Binding-site contacts:
Ligand atom C45 contacts residue HIS76 of chain 1.A at 3.4 Å.
Ligand atom C50 contacts residue ASP100 of chain 1.A at 3.5 Å.
Ligand atom C42 contacts residue ARG142 of chain 1.A at 3.6 Å.
Ligand atom O27 contacts residue SER157 of chain 1.A at 3.4 Å (h-bond).
Ligand atom C26 contacts residue SER158 of chain 1.A at 3.5 Å.
Ligand atom O31 contacts residue PHE62 of chain 1.A at 3.3 Å.
Ligand atom O27 contacts residue SER158 of chain 1.A at 3.4 Å (h-bond).
Ligand atom O31 contacts residue GLY156 of chain 1.A at 3.2 Å.
Ligand atom O38 contacts residue ALA176 of chain 1.A at 3.5 Å (h-bond).
Ligand atom O27 contacts residue LEU154 of chain 1.A at 3.5 Å (h-bond).
Ligand atom N35 contacts residue ALA176 of chain 1.A at 2.9 Å (h-bond).
Ligand atom N28 contacts residue HIS76 of chain 1.A at 3.0 Å (h-bond).
Ligand atom C20 contacts residue ALA176 of chain 1.A at 3.7 Å (hydrophobic).
Ligand atom C34 contacts residue GLN60 of chain 1.A at 3.4 Å.
Ligand atom C14 contacts residue ARG174 of chain 1.A at 3.7 Å.
Ligand atom O30 contacts residue GLY156 of chain 1.A at 2.9 Å (h-bond).
Ligand atom C07 contacts residue PHE173 of chain 1.A at 3.4 Å (hydrophobic).
Ligand atom C07 contacts residue ARG174 of chain 1.A at 3.6 Å.
Ligand atom S29 contacts residue SER158 of chain 1.A at 3.5 Å (h-bond).
Ligand atom C33 contacts residue SER158 of chain 1.A at 3.7 Å.
Ligand atom C50 contacts residue VAL97 of chain 1.A at 3.5 Å (hydrophobic).
Ligand atom N28 contacts residue SER158 of chain 1.A at 3.3 Å (h-bond).
Ligand atom N52 contacts residue ASP100 of chain 1.A at 3.5 Å (salt-bridge).
Ligand atom C05 contacts residue LEU154 of chain 1.A at 3.5 Å (hydrophobic).
Ligand atom C48 contacts residue SO41 of chain 1.J at 3.2 Å.
Ligand atom C44 contacts residue HIS76 of chain 1.A at 3.6 Å.
Ligand atom C53 contacts residue HIS76 of chain 1.A at 3.6 Å.
Ligand atom O27 contacts residue GLY156 of chain 1.A at 2.9 Å (h-bond).
Ligand atom C53 contacts residue GLN60 of chain 1.A at 3.4 Å.
Ligand atom N23 contacts residue ARG174 of chain 1.A at 2.9 Å (salt-bridge).
Ligand atom O17 contacts residue ALA176 of chain 1.A at 2.9 Å (h-bond).
Ligand atom C13 contacts residue HIS76 of chain 1.A at 3.4 Å.
Ligand atom C33 contacts residue HIS76 of chain 1.A at 3.4 Å.
Ligand atom C49 contacts residue VAL97 of chain 1.A at 3.4 Å (hydrophobic).
Ligand atom O47 contacts residue TYR75 of chain 1.A at 3.4 Å.
Ligand atom N23 contacts residue HIS76 of chain 1.A at 3.3 Å (h-bond).
Ligand atom C24 contacts residue HIS76 of chain 1.A at 3.5 Å.
Ligand atom O31 contacts residue SER158 of chain 1.A at 2.8 Å (h-bond).
Ligand atom O17 contacts residue ALA175 of chain 1.A at 3.1 Å.
Ligand atom C51 contacts residue ASP100 of chain 1.A at 3.5 Å.

A small-molecule ligand and the protein it binds are described below.
Small molecule (SMILES): COc1ccc2nc(C)c(O[C@@H]3C[C@H]4C(=O)N[C@]5(C(=O)NS(=O)(=O)C6(C)CC6)C[C@H]5/C=C\CCCCC[C@H](NC(=O)OC(C)(C)C)C(=O)N4C3)nc2c1

Sequence of chain 1.A:
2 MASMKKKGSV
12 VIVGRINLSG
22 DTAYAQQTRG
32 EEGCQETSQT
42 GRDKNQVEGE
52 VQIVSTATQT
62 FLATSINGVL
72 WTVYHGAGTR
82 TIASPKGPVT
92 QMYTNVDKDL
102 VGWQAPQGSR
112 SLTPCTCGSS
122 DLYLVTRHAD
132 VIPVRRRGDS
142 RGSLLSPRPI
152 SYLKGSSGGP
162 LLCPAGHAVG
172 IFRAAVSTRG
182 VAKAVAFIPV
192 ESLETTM